Binding-site contacts:
Ligand atom O3' contacts residue PHE280 of chain 1.A at 3.5 Å (h-bond).
Ligand atom C7' contacts residue GLU278 of chain 1.A at 3.4 Å.
Ligand atom C4' contacts residue PHE280 of chain 1.A at 3.3 Å (hydrophobic).
Ligand atom N2' contacts residue GLU278 of chain 1.A at 3.1 Å (salt-bridge).
Ligand atom O3' contacts residue GLU278 of chain 1.A at 2.5 Å (salt-bridge).
Ligand atom O2' contacts residue GLU286 of chain 1.A at 2.6 Å (salt-bridge).
Ligand atom O2 contacts residue ARG258 of chain 1.A at 3.6 Å (salt-bridge).
Ligand atom O3B contacts residue GLU286 of chain 1.A at 2.6 Å (salt-bridge).
Ligand atom O4' contacts residue GLY279 of chain 1.A at 3.5 Å.
Ligand atom O7' contacts residue LYS277 of chain 1.A at 3.5 Å (salt-bridge).
Ligand atom O1A contacts residue ARG282 of chain 1.A at 3.1 Å (salt-bridge).
Ligand atom C8' contacts residue GLU278 of chain 1.A at 3.6 Å.
Ligand atom C8' contacts residue GLY279 of chain 1.A at 3.4 Å.
Ligand atom O2B contacts residue MET12 of chain 1.A at 2.9 Å.
Ligand atom O6' contacts residue VAL175 of chain 1.A at 3.3 Å.
Ligand atom C2 contacts residue ARG258 of chain 1.A at 3.6 Å.
Ligand atom O1B contacts residue LYS208 of chain 1.A at 2.8 Å (salt-bridge).
Ligand atom O2 contacts residue ILE261 of chain 1.A at 3.4 Å.
Ligand atom O3B contacts residue ARG282 of chain 1.A at 3.3 Å (salt-bridge).
Ligand atom O2' contacts residue ILE261 of chain 1.A at 3.6 Å.
Ligand atom O4 contacts residue VAL231 of chain 1.A at 3.5 Å.
Ligand atom C4 contacts residue ARG258 of chain 1.A at 3.6 Å.
Ligand atom O3' contacts residue PRO281 of chain 1.A at 3.6 Å.
Ligand atom C8' contacts residue GLY114 of chain 1.A at 3.4 Å.
Ligand atom O2 contacts residue PHE16 of chain 1.A at 3.3 Å.
Ligand atom O4 contacts residue ALA257 of chain 1.A at 3.4 Å.
Ligand atom C8' contacts residue GLU113 of chain 1.A at 3.4 Å.
Ligand atom O4 contacts residue ARG258 of chain 1.A at 3.0 Å (salt-bridge).
Ligand atom O1' contacts residue PHE17 of chain 1.A at 3.6 Å.
Ligand atom C3B contacts residue GLU286 of chain 1.A at 3.5 Å.
Ligand atom C2' contacts residue GLU113 of chain 1.A at 3.6 Å.
Ligand atom C3' contacts residue GLU278 of chain 1.A at 3.2 Å.
Ligand atom O4' contacts residue PHE280 of chain 1.A at 2.9 Å (h-bond).
Ligand atom N3 contacts residue ARG258 of chain 1.A at 2.8 Å (salt-bridge).
Ligand atom O2A contacts residue LYS208 of chain 1.A at 3.2 Å (salt-bridge).
Ligand atom C6' contacts residue GLU113 of chain 1.A at 3.3 Å.
Ligand atom C2B contacts residue GLU286 of chain 1.A at 3.5 Å.
Ligand atom O3' contacts residue GLY279 of chain 1.A at 2.8 Å (h-bond).
Ligand atom O3A contacts residue PHE17 of chain 1.A at 3.4 Å.
Ligand atom O6' contacts residue GLU113 of chain 1.A at 2.6 Å (salt-bridge).

This protein binds this small molecule.
Small molecule (SMILES): CC(=O)N[C@H]1[C@@H](O[P](=O)(O)O[P](=O)(O)OC[C@H]2O[C@@H](n3ccc(=O)[nH]c3=O)[C@H](O)[C@@H]2O)O[C@H](CO)[C@H](O)[C@@H]1O

Sequence of chain 1.A:
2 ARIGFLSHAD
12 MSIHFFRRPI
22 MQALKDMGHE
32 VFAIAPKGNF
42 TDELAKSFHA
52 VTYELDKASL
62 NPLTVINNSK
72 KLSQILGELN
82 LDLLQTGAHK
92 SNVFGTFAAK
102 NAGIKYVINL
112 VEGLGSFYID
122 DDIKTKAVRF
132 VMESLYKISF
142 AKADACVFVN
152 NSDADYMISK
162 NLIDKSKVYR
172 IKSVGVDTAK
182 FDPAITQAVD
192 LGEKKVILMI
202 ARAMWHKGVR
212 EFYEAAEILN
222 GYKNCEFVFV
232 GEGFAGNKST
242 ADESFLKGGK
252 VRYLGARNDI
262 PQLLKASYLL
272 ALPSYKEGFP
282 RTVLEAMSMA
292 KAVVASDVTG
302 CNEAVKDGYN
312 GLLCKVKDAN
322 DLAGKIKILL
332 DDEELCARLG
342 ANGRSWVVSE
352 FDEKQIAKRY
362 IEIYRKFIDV